Sequence of chain 1.A:
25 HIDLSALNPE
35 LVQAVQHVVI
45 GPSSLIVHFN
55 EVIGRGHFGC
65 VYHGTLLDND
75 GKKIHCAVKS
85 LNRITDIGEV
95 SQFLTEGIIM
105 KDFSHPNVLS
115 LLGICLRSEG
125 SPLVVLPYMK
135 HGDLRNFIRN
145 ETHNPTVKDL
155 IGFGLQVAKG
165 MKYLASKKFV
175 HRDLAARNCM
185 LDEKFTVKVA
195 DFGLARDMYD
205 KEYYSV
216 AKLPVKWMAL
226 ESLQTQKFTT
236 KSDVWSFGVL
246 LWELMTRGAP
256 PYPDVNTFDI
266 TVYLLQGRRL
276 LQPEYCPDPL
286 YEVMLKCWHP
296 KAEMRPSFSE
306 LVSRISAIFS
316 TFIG

Binding-site contacts:
Ligand atom OBD contacts residue PHE196 of chain 1.A at 3.4 Å.
Ligand atom FAD contacts residue VAL65 of chain 1.A at 3.3 Å.
Ligand atom CAV contacts residue GLU100 of chain 1.A at 3.7 Å.
Ligand atom CAE contacts residue ALA81 of chain 1.A at 3.4 Å (hydrophobic).
Ligand atom CAI contacts residue MET104 of chain 1.A at 3.6 Å (hydrophobic).
Ligand atom CBE contacts residue MET104 of chain 1.A at 3.7 Å (hydrophobic).
Ligand atom CAE contacts residue MET133 of chain 1.A at 3.6 Å (hydrophobic).
Ligand atom OAB contacts residue LYS83 of chain 1.A at 3.0 Å (salt-bridge).
Ligand atom CAG contacts residue PHE107 of chain 1.A at 3.6 Å (hydrophobic).
Ligand atom CAG contacts residue ALA194 of chain 1.A at 3.6 Å (hydrophobic).
Ligand atom CBL contacts residue PHE196 of chain 1.A at 3.5 Å (hydrophobic).
Ligand atom CAE contacts residue PRO131 of chain 1.A at 3.2 Å (hydrophobic).
Ligand atom CBQ contacts residue ASP195 of chain 1.A at 3.1 Å.
Ligand atom CAS contacts residue LYS134 of chain 1.A at 3.4 Å.
Ligand atom CAW contacts residue MET104 of chain 1.A at 3.6 Å (hydrophobic).
Ligand atom CAO contacts residue MET133 of chain 1.A at 3.3 Å (hydrophobic).
Ligand atom CAW contacts residue GLU100 of chain 1.A at 3.6 Å.
Ligand atom CAR contacts residue MET133 of chain 1.A at 3.5 Å (hydrophobic).
Ligand atom CAG contacts residue VAL193 of chain 1.A at 3.4 Å (hydrophobic).
Ligand atom CAV contacts residue ASP195 of chain 1.A at 3.2 Å.
Ligand atom CBG contacts residue PHE107 of chain 1.A at 3.6 Å (hydrophobic).
Ligand atom CAJ contacts residue ASP195 of chain 1.A at 3.5 Å.
Ligand atom CBH contacts residue MET104 of chain 1.A at 3.7 Å (hydrophobic).
Ligand atom CAU contacts residue TYR132 of chain 1.A at 3.2 Å (hydrophobic).
Ligand atom CBO contacts residue MET184 of chain 1.A at 3.5 Å (hydrophobic).
Ligand atom CBE contacts residue ASP195 of chain 1.A at 3.0 Å.
Ligand atom CAR contacts residue TYR132 of chain 1.A at 3.3 Å (hydrophobic).
Ligand atom NAX contacts residue ILE57 of chain 1.A at 3.2 Å.
Ligand atom CAM contacts residue ILE57 of chain 1.A at 3.5 Å (hydrophobic).
Ligand atom CAF contacts residue ALA81 of chain 1.A at 3.5 Å (hydrophobic).
Ligand atom OAA contacts residue ASP195 of chain 1.A at 2.9 Å (salt-bridge).
Ligand atom FAC contacts residue VAL193 of chain 1.A at 3.7 Å.
Ligand atom CAL contacts residue PHE196 of chain 1.A at 3.7 Å (hydrophobic).
Ligand atom CAK contacts residue LEU113 of chain 1.A at 3.7 Å (hydrophobic).
Ligand atom NAY contacts residue MET133 of chain 1.A at 3.0 Å (h-bond).
Ligand atom CBF contacts residue ASP195 of chain 1.A at 3.0 Å.
Ligand atom NAZ contacts residue MET104 of chain 1.A at 3.3 Å.
Ligand atom OAA contacts residue ALA194 of chain 1.A at 3.6 Å.
Ligand atom NBA contacts residue ASP195 of chain 1.A at 3.1 Å (salt-bridge).
Ligand atom FAC contacts residue LEU168 of chain 1.A at 3.1 Å.

The protein below binds the small molecule below.
Small molecule (SMILES): O=C(Nc1ccc(F)cc1)C1(C(=O)Nc2ccc(Oc3ccnc4cc(OCCN5CCOCC5)ncc34)c(F)c2)CC1